Sequence of chain 1.A:
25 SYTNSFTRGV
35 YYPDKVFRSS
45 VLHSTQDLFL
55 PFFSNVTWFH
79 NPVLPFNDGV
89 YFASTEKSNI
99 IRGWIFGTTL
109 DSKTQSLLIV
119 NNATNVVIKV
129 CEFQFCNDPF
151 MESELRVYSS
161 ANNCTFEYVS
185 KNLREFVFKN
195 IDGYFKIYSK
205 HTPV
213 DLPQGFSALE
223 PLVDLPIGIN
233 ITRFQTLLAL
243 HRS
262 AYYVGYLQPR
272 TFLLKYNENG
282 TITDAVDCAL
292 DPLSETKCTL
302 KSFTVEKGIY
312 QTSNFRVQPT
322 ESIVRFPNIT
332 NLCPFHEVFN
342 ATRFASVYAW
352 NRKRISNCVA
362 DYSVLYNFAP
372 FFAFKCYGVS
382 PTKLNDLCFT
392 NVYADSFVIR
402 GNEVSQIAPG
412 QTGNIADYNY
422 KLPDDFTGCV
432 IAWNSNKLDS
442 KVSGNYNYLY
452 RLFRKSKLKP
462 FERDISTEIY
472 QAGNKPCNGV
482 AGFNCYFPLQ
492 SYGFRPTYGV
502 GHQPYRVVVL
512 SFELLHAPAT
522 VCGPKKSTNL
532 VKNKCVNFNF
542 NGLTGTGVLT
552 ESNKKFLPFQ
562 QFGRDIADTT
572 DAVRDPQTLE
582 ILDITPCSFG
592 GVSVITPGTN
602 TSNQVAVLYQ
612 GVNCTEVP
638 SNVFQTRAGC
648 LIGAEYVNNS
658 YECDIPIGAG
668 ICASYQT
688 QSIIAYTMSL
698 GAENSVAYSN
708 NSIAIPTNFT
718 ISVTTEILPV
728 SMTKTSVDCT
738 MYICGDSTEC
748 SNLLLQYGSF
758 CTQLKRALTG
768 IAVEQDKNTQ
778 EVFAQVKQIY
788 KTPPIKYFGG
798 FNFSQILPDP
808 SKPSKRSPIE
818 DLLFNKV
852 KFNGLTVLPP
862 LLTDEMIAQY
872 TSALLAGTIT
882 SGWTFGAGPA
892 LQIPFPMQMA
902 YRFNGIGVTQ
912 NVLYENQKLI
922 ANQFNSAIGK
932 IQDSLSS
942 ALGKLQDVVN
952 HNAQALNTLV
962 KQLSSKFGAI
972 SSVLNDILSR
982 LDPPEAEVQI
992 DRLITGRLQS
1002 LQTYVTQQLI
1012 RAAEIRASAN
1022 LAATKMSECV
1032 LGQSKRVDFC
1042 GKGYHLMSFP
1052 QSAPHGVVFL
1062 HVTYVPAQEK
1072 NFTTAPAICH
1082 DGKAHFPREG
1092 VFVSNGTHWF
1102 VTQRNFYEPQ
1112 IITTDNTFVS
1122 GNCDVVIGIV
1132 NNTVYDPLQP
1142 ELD

Binding-site contacts:
Ligand atom C3 contacts residue ASN1072 of chain 1.A at 3.9 Å.
Ligand atom C1 contacts residue ASN1072 of chain 1.A at 1.5 Å.
Ligand atom C7 contacts residue ALA704 of chain 1.A at 4.4 Å (hydrophobic).
Ligand atom C6 contacts residue ALA704 of chain 1.A at 4.2 Å (hydrophobic).
Ligand atom N2 contacts residue ALA704 of chain 1.A at 4.2 Å.
Ligand atom C4 contacts residue ALA704 of chain 1.A at 4.3 Å (hydrophobic).
Ligand atom C8 contacts residue LYS1071 of chain 1.A at 4.2 Å.
Ligand atom C4 contacts residue ASN1072 of chain 1.A at 4.3 Å.
Ligand atom C8 contacts residue GLU1070 of chain 1.A at 3.2 Å.
Ligand atom C5 contacts residue ASN1072 of chain 1.A at 3.6 Å.
Ligand atom O5 contacts residue ASN1072 of chain 1.A at 2.4 Å (h-bond).
Ligand atom C7 contacts residue ASN1072 of chain 1.A at 3.6 Å.
Ligand atom C5 contacts residue ALA704 of chain 1.A at 3.7 Å (hydrophobic).
Ligand atom O4 contacts residue ALA704 of chain 1.A at 3.8 Å.
Ligand atom O7 contacts residue ALA704 of chain 1.A at 4.2 Å.
Ligand atom O7 contacts residue ASN1072 of chain 1.A at 3.5 Å (h-bond).
Ligand atom C8 contacts residue ASN1072 of chain 1.A at 4.4 Å.
Ligand atom C7 contacts residue GLU1070 of chain 1.A at 4.4 Å.
Ligand atom N2 contacts residue ASN1072 of chain 1.A at 2.9 Å (h-bond).
Ligand atom C2 contacts residue ASN1072 of chain 1.A at 2.6 Å.

This protein binds this small molecule.
Small molecule (SMILES): CC(=O)N[C@H]1[C@H](O[C@H]2[C@H](O)[C@@H](NC(C)=O)CO[C@@H]2CO)O[C@H](CO)[C@@H](O)[C@@H]1O